The protein below binds the small molecule below.
Small molecule (SMILES): N[C@@H](CCC(=O)O)C(=O)O

Sequence of chain 1.A:
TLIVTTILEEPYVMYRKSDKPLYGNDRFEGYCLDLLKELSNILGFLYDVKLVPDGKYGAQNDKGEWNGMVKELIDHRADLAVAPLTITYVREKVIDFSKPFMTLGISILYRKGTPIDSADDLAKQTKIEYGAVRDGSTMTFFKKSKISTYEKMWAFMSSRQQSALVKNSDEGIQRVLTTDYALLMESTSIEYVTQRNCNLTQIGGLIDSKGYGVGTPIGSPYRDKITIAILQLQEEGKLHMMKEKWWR

Binding-site contacts:
Ligand atom C contacts residue PRO88 of chain 1.A at 4.4 Å (hydrophobic).
Ligand atom N contacts residue PRO88 of chain 1.A at 3.1 Å (h-bond).
Ligand atom CA contacts residue THR90 of chain 1.A at 3.4 Å.
Ligand atom O contacts residue SER141 of chain 1.A at 2.8 Å (h-bond).
Ligand atom O contacts residue TYR61 of chain 1.A at 3.1 Å.
Ligand atom CA contacts residue TYR61 of chain 1.A at 4.0 Å (hydrophobic).
Ligand atom OXT contacts residue TYR61 of chain 1.A at 3.4 Å.
Ligand atom OE2 contacts residue GLU190 of chain 1.A at 3.5 Å.
Ligand atom C contacts residue TYR61 of chain 1.A at 3.4 Å (hydrophobic).
Ligand atom OXT contacts residue SER141 of chain 1.A at 3.9 Å.
Ligand atom CG contacts residue GLU190 of chain 1.A at 3.8 Å.
Ligand atom N contacts residue GLU190 of chain 1.A at 2.7 Å (salt-bridge).
Ligand atom C contacts residue SER141 of chain 1.A at 3.4 Å.
Ligand atom CB contacts residue TYR61 of chain 1.A at 3.5 Å (hydrophobic).
Ligand atom O contacts residue ARG95 of chain 1.A at 2.7 Å (salt-bridge).
Ligand atom N contacts residue TYR61 of chain 1.A at 4.1 Å.
Ligand atom OXT contacts residue LEU89 of chain 1.A at 3.5 Å.
Ligand atom CB contacts residue GLU190 of chain 1.A at 4.2 Å.
Ligand atom N contacts residue TYR216 of chain 1.A at 3.8 Å.
Ligand atom CA contacts residue GLU190 of chain 1.A at 3.5 Å.
Ligand atom OXT contacts residue THR90 of chain 1.A at 2.8 Å (h-bond).
Ligand atom OE1 contacts residue SER141 of chain 1.A at 3.2 Å (h-bond).
Ligand atom N contacts residue THR90 of chain 1.A at 2.9 Å (h-bond).
Ligand atom OXT contacts residue ARG95 of chain 1.A at 2.8 Å (salt-bridge).
Ligand atom C contacts residue THR90 of chain 1.A at 3.7 Å.
Ligand atom OXT contacts residue PRO88 of chain 1.A at 3.8 Å.
Ligand atom CB contacts residue GLY140 of chain 1.A at 4.3 Å.
Ligand atom N contacts residue SER141 of chain 1.A at 4.0 Å.
Ligand atom O contacts residue GLY140 of chain 1.A at 3.4 Å.
Ligand atom CD contacts residue SER141 of chain 1.A at 4.2 Å.
Ligand atom OE1 contacts residue GLY140 of chain 1.A at 3.5 Å.
Ligand atom CD contacts residue THR142 of chain 1.A at 3.2 Å.
Ligand atom OE1 contacts residue THR142 of chain 1.A at 3.0 Å (h-bond).
Ligand atom C contacts residue ARG95 of chain 1.A at 3.4 Å.
Ligand atom CB contacts residue SER141 of chain 1.A at 4.2 Å.
Ligand atom CA contacts residue SER141 of chain 1.A at 3.2 Å.
Ligand atom OE2 contacts residue THR142 of chain 1.A at 2.5 Å (h-bond).
Ligand atom CA contacts residue PRO88 of chain 1.A at 4.2 Å (hydrophobic).
Ligand atom CG contacts residue TYR61 of chain 1.A at 4.3 Å (hydrophobic).
Ligand atom CD contacts residue GLU190 of chain 1.A at 4.0 Å.